Sequence of chain 1.A:
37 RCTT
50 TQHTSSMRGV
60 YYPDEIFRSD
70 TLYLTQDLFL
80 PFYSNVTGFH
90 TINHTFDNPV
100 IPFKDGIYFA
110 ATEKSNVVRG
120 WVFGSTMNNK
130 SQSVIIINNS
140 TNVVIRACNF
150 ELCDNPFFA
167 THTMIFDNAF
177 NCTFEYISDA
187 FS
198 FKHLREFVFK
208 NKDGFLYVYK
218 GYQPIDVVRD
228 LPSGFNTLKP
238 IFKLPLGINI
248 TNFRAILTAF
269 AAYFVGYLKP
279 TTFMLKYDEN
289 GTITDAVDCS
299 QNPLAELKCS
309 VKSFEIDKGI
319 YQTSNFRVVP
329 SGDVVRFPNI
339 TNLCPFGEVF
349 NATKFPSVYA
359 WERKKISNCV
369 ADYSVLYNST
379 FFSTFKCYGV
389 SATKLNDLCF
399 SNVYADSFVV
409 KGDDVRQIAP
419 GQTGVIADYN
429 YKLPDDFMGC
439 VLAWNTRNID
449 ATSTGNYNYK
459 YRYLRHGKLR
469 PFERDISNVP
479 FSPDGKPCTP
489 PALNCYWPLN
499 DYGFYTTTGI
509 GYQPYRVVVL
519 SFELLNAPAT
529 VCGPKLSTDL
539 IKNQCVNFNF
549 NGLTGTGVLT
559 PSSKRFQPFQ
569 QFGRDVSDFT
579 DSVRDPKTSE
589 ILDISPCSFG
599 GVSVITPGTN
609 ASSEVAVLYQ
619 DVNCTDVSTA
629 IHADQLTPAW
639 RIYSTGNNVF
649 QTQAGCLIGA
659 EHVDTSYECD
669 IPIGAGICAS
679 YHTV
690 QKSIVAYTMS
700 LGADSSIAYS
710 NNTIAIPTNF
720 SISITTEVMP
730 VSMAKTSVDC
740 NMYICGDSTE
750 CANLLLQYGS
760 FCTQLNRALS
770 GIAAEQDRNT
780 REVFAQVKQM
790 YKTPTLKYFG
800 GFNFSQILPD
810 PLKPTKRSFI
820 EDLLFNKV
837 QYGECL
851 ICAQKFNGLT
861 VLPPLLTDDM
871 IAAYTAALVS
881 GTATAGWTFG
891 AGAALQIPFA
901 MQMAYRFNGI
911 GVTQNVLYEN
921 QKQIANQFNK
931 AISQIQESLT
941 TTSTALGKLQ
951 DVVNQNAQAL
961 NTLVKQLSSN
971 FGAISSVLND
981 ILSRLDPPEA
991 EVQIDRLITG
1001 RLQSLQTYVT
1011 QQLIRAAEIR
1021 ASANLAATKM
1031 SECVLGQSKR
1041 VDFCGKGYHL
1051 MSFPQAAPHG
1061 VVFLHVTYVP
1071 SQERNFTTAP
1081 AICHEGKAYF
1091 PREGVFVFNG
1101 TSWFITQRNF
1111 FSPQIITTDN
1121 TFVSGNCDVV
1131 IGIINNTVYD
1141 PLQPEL

A small-molecule ligand and the protein it binds are described below.
Small molecule (SMILES): CC(=O)N[C@@H]1[C@@H](O)[C@H](O)[C@@H](CO)O[C@H]1O

Binding-site contacts:
Ligand atom C7 contacts residue ASN177 of chain 1.A at 3.3 Å.
Ligand atom C5 contacts residue ASN177 of chain 1.A at 3.7 Å.
Ligand atom C1 contacts residue ASN177 of chain 1.A at 1.4 Å.
Ligand atom N2 contacts residue ASN177 of chain 1.A at 2.8 Å (h-bond).
Ligand atom O7 contacts residue ASN177 of chain 1.A at 3.4 Å (h-bond).
Ligand atom C3 contacts residue ASN177 of chain 1.A at 3.6 Å.
Ligand atom C4 contacts residue ASN177 of chain 1.A at 4.1 Å.
Ligand atom C2 contacts residue ASN177 of chain 1.A at 2.4 Å.
Ligand atom O5 contacts residue ASN177 of chain 1.A at 2.4 Å (h-bond).
Ligand atom C8 contacts residue ASN177 of chain 1.A at 3.9 Å.